Binding-site contacts:
Ligand atom C13 contacts residue PHE269 of chain 1.C at 3.5 Å (hydrophobic).
Ligand atom C36 contacts residue HIS226 of chain 1.C at 2.9 Å.
Ligand atom C39 contacts residue ALA230 of chain 1.C at 2.9 Å (hydrophobic).
Ligand atom C40 contacts residue GLU26 of chain 1.C at 2.9 Å.
Ligand atom C06 contacts residue HIS226 of chain 1.C at 3.5 Å.
Ligand atom C32 contacts residue ASP25 of chain 1.C at 3.5 Å.
Ligand atom O13 contacts residue ARG358 of chain 1.C at 3.7 Å.
Ligand atom C31 contacts residue HIS226 of chain 1.C at 3.7 Å.
Ligand atom C07 contacts residue LEU227 of chain 1.C at 3.5 Å (hydrophobic).
Ligand atom O06 contacts residue THR273 of chain 1.C at 2.8 Å (h-bond).
Ligand atom O13 contacts residue PRO357 of chain 1.C at 3.2 Å.
Ligand atom C19 contacts residue ARG275 of chain 1.C at 3.6 Å.
Ligand atom O08 contacts residue ARG275 of chain 1.C at 3.1 Å.
Ligand atom C35 contacts residue HIS226 of chain 1.C at 3.7 Å.
Ligand atom C40 contacts residue ARG317 of chain 1.C at 3.5 Å.
Ligand atom C09 contacts residue HIS226 of chain 1.C at 3.7 Å.
Ligand atom C40 contacts residue ALA230 of chain 1.C at 3.1 Å (hydrophobic).
Ligand atom C33 contacts residue ASP25 of chain 1.C at 3.4 Å.
Ligand atom C14 contacts residue THR273 of chain 1.C at 3.5 Å.
Ligand atom C42 contacts residue VAL22 of chain 1.C at 3.7 Å (hydrophobic).
Ligand atom C40 contacts residue SER233 of chain 1.C at 2.9 Å.
Ligand atom C39 contacts residue PHE269 of chain 1.C at 3.7 Å (hydrophobic).
Ligand atom O06 contacts residue PRO271 of chain 1.C at 3.5 Å (h-bond).
Ligand atom C15 contacts residue THR273 of chain 1.C at 3.7 Å.
Ligand atom C41 contacts residue SER233 of chain 1.C at 3.2 Å.
Ligand atom O14 contacts residue HIS226 of chain 1.C at 2.9 Å.
Ligand atom C07 contacts residue ASP223 of chain 1.C at 3.4 Å.
Ligand atom O06 contacts residue LEU272 of chain 1.C at 3.7 Å.
Ligand atom C08 contacts residue LEU227 of chain 1.C at 3.5 Å (hydrophobic).
Ligand atom C42 contacts residue GLU26 of chain 1.C at 3.1 Å.
Ligand atom C19 contacts residue THR273 of chain 1.C at 3.0 Å.
Ligand atom C32 contacts residue VAL22 of chain 1.C at 3.5 Å (hydrophobic).
Ligand atom C06 contacts residue ASP223 of chain 1.C at 3.7 Å.
Ligand atom C15 contacts residue PRO271 of chain 1.C at 3.2 Å (hydrophobic).
Ligand atom C07 contacts residue HIS226 of chain 1.C at 3.2 Å.
Ligand atom C16 contacts residue THR273 of chain 1.C at 3.5 Å.
Ligand atom C08 contacts residue HIS226 of chain 1.C at 3.4 Å.
Ligand atom C41 contacts residue GLU26 of chain 1.C at 2.3 Å.
Ligand atom C33 contacts residue VAL22 of chain 1.C at 3.5 Å (hydrophobic).
Ligand atom C28 contacts residue PRO357 of chain 1.C at 3.5 Å (hydrophobic).

The protein below binds the small molecule below.
Small molecule (SMILES): CC(=O)O[C@H]1C(=O)[C@@]2(C)[C@H]([C@H](OC(=O)c3ccccc3)[C@]3(O)C[C@H](OC(=O)[C@H](O)[C@@H](NC(=O)c4ccccc4)c4ccccc4)C(C)=C1C3(C)C)[C@]1(OC(C)=O)CO[C@@H]1C[C@@H]2O

Sequence of chain 1.C:
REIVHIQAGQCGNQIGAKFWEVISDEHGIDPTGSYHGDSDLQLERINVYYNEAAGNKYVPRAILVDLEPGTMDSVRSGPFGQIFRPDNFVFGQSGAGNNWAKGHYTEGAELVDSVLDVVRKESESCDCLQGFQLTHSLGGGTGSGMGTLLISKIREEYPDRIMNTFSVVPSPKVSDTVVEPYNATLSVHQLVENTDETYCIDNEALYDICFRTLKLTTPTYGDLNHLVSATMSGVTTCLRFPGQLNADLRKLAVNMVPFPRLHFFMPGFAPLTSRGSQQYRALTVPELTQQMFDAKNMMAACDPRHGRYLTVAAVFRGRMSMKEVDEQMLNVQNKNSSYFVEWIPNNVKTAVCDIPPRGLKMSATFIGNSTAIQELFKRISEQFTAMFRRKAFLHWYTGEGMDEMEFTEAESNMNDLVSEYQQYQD